Binding-site contacts:
Ligand atom O6 contacts residue PHE208 of chain 1.H at 4.3 Å.
Ligand atom C5 contacts residue SER248 of chain 1.H at 4.5 Å.
Ligand atom O5 contacts residue ASN252 of chain 1.H at 2.4 Å (h-bond).
Ligand atom O7 contacts residue ASP211 of chain 1.H at 3.9 Å.
Ligand atom C3 contacts residue SER248 of chain 1.H at 4.3 Å.
Ligand atom O6 contacts residue SER207 of chain 1.H at 3.5 Å (h-bond).
Ligand atom C2 contacts residue SER248 of chain 1.H at 3.6 Å.
Ligand atom C8 contacts residue ASP211 of chain 1.H at 4.3 Å.
Ligand atom C6 contacts residue PHE208 of chain 1.H at 4.2 Å (hydrophobic).
Ligand atom O5 contacts residue SER248 of chain 1.H at 3.8 Å.
Ligand atom C3 contacts residue ASN252 of chain 1.H at 3.9 Å.
Ligand atom O5 contacts residue PHE208 of chain 1.H at 3.8 Å.
Ligand atom O6 contacts residue ASP211 of chain 1.H at 2.8 Å (salt-bridge).
Ligand atom N2 contacts residue SER251 of chain 1.H at 4.1 Å.
Ligand atom C8 contacts residue SER251 of chain 1.H at 3.5 Å.
Ligand atom C4 contacts residue ASN252 of chain 1.H at 4.3 Å.
Ligand atom C7 contacts residue SER251 of chain 1.H at 3.7 Å.
Ligand atom O7 contacts residue SER251 of chain 1.H at 3.2 Å.
Ligand atom C2 contacts residue ASN252 of chain 1.H at 2.5 Å.
Ligand atom C7 contacts residue ASN252 of chain 1.H at 4.0 Å.
Ligand atom C4 contacts residue SER248 of chain 1.H at 4.1 Å.
Ligand atom N2 contacts residue ASN252 of chain 1.H at 3.0 Å (h-bond).
Ligand atom C1 contacts residue ASN252 of chain 1.H at 1.4 Å.
Ligand atom O7 contacts residue SER248 of chain 1.H at 4.3 Å.
Ligand atom C6 contacts residue ASP211 of chain 1.H at 3.2 Å.
Ligand atom C7 contacts residue ASP211 of chain 1.H at 4.4 Å.
Ligand atom C5 contacts residue ASN252 of chain 1.H at 3.7 Å.
Ligand atom C1 contacts residue SER248 of chain 1.H at 4.0 Å.

A protein and the small-molecule ligand that binds it are described below.
Small molecule (SMILES): CC(=O)N[C@H]1[C@H](O[C@H]2[C@H](O)[C@@H](NC(C)=O)CO[C@@H]2CO)O[C@H](CO)[C@@H](O)[C@@H]1O

Sequence of chain 1.H:
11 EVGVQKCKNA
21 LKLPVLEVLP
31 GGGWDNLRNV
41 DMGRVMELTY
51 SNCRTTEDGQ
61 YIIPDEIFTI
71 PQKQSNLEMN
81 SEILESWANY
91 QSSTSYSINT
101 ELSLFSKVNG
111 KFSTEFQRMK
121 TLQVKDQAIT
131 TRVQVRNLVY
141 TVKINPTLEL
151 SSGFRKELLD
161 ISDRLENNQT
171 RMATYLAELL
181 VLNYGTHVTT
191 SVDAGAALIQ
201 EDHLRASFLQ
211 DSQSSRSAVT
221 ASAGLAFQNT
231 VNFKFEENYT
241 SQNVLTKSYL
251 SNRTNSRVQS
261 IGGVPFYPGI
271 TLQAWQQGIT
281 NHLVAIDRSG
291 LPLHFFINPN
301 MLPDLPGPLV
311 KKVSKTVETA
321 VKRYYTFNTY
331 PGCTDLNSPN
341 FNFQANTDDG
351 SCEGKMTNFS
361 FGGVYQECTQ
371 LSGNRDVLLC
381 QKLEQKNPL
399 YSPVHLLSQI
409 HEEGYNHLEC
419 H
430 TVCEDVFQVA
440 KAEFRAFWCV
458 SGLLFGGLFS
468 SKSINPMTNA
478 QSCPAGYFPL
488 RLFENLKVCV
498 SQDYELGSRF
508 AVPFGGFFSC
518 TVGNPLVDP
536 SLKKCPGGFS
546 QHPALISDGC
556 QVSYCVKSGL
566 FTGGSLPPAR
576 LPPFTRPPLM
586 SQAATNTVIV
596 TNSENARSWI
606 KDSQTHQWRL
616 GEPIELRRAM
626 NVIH